Binding-site contacts:
Ligand atom C2 contacts residue GLU313 of chain 1.F at 3.3 Å.
Ligand atom O3P contacts residue GLY261 of chain 1.F at 2.8 Å (h-bond).
Ligand atom O1P contacts residue SER203 of chain 1.F at 2.8 Å (h-bond).
Ligand atom O3' contacts residue ALA73 of chain 1.F at 3.3 Å.
Ligand atom C2 contacts residue CYS205 of chain 1.F at 3.3 Å (hydrophobic).
Ligand atom N3 contacts residue P681 of chain 1.S at 3.6 Å.
Ligand atom O6 contacts residue GLY314 of chain 1.F at 3.7 Å.
Ligand atom C6 contacts residue MET288 of chain 1.F at 3.6 Å (hydrophobic).
Ligand atom C4' contacts residue ASP238 of chain 1.F at 3.6 Å.
Ligand atom O5' contacts residue GLY202 of chain 1.F at 3.5 Å.
Ligand atom O2P contacts residue GLY240 of chain 1.F at 3.0 Å (h-bond).
Ligand atom O6 contacts residue GLY287 of chain 1.F at 3.0 Å.
Ligand atom O5' contacts residue GLY239 of chain 1.F at 3.7 Å.
Ligand atom N7 contacts residue MET288 of chain 1.F at 3.0 Å (h-bond).
Ligand atom O2P contacts residue GLY202 of chain 1.F at 3.7 Å.
Ligand atom C6 contacts residue GLY289 of chain 1.F at 3.4 Å.
Ligand atom O1P contacts residue SER262 of chain 1.F at 2.9 Å (h-bond).
Ligand atom N1 contacts residue GLU313 of chain 1.F at 2.8 Å (salt-bridge).
Ligand atom O1P contacts residue TYR285 of chain 1.F at 2.4 Å (h-bond).
Ligand atom O3P contacts residue SER262 of chain 1.F at 3.3 Å (h-bond).
Ligand atom C5 contacts residue MET288 of chain 1.F at 3.6 Å (hydrophobic).
Ligand atom P contacts residue SER262 of chain 1.F at 3.7 Å.
Ligand atom C8 contacts residue MET75 of chain 1.F at 3.5 Å (hydrophobic).
Ligand atom O3' contacts residue ASP238 of chain 1.F at 2.8 Å (salt-bridge).
Ligand atom N1 contacts residue P681 of chain 1.S at 3.7 Å.
Ligand atom O6 contacts residue MET288 of chain 1.F at 2.9 Å (h-bond).
Ligand atom O6 contacts residue GLY289 of chain 1.F at 2.6 Å (h-bond).
Ligand atom C3' contacts residue MET75 of chain 1.F at 3.7 Å (hydrophobic).
Ligand atom O6 contacts residue SER290 of chain 1.F at 3.7 Å.
Ligand atom O2P contacts residue SER203 of chain 1.F at 3.1 Å (h-bond).
Ligand atom O2' contacts residue ASP238 of chain 1.F at 2.7 Å (salt-bridge).
Ligand atom C3' contacts residue ASP238 of chain 1.F at 3.6 Å.
Ligand atom C2 contacts residue P681 of chain 1.S at 3.3 Å.
Ligand atom C5 contacts residue ILE204 of chain 1.F at 3.6 Å (hydrophobic).
Ligand atom O3' contacts residue MET259 of chain 1.F at 3.7 Å.
Ligand atom O3P contacts residue LEU260 of chain 1.F at 3.7 Å.
Ligand atom N7 contacts residue GLY287 of chain 1.F at 3.6 Å.
Ligand atom P contacts residue TYR285 of chain 1.F at 3.6 Å.
Ligand atom N7 contacts residue ILE204 of chain 1.F at 3.6 Å.
Ligand atom C5' contacts residue TYR285 of chain 1.F at 3.5 Å (hydrophobic).

Sequence of chain 1.F:
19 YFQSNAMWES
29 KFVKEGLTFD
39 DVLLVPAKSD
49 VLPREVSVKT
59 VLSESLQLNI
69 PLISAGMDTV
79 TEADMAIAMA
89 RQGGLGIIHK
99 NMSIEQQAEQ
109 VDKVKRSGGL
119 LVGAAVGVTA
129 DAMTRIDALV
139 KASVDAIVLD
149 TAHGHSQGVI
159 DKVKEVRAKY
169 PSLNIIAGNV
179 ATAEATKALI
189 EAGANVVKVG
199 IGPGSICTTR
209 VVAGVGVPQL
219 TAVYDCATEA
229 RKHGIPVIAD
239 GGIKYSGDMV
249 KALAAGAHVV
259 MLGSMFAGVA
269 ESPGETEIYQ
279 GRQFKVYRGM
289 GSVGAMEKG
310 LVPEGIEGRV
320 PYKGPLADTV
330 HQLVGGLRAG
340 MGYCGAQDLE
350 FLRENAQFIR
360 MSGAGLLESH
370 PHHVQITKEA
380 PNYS

This protein binds this small molecule.
Small molecule (SMILES): O=c1[nH]cnc2c1ncn2[C@@H]1O[C@H](COP(=O)(O)O)[C@@H](O)[C@H]1O